Sequence of chain 1.A:
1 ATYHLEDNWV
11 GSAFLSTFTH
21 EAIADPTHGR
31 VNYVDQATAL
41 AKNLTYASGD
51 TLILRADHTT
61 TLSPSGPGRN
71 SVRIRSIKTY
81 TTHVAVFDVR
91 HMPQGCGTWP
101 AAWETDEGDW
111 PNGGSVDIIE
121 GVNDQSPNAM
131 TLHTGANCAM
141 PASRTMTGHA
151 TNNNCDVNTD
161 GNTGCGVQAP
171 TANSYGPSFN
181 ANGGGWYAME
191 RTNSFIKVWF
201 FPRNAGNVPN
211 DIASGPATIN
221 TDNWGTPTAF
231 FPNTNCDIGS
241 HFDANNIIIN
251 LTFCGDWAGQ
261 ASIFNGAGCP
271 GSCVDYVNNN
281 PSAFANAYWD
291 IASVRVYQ

The small molecule below binds the protein below.
Small molecule (SMILES): CC(=O)N[C@H]1[C@H](O[C@H]2[C@H](O)[C@@H](NC(C)=O)CO[C@@H]2CO)O[C@H](CO)[C@@H](O[C@@H]2O[C@H](CO[C@H]3O[C@H](CO[C@H]4O[C@H](CO)[C@@H](O)[C@H](O)[C@@H]4O[C@H]4O[C@H](CO)[C@@H](O)[C@H](O)[C@@H]4O)[C@@H](O)[C@H](O[C@H]4O[C@H](CO)[C@@H](O)[C@H](O)[C@@H]4O)[C@@H]3O)[C@@H](O)[C@H](O)[C@@H]2O)[C@@H]1O

Binding-site contacts:
Ligand atom C3 contacts residue TYR46 of chain 1.A at 4.4 Å (hydrophobic).
Ligand atom C8 contacts residue THR51 of chain 1.A at 3.9 Å.
Ligand atom C1 contacts residue ASN43 of chain 1.A at 1.4 Å.
Ligand atom C3 contacts residue SER48 of chain 1.A at 4.1 Å.
Ligand atom C7 contacts residue TYR46 of chain 1.A at 4.1 Å (hydrophobic).
Ligand atom C7 contacts residue ASN43 of chain 1.A at 3.5 Å.
Ligand atom O4 contacts residue TYR46 of chain 1.A at 4.3 Å.
Ligand atom O4 contacts residue ASP50 of chain 1.A at 3.8 Å.
Ligand atom C8 contacts residue TYR46 of chain 1.A at 4.3 Å (hydrophobic).
Ligand atom O5 contacts residue ASN43 of chain 1.A at 2.3 Å (h-bond).
Ligand atom C6 contacts residue ARG90 of chain 1.A at 3.8 Å.
Ligand atom C8 contacts residue ASN43 of chain 1.A at 3.5 Å.
Ligand atom C3 contacts residue ASN43 of chain 1.A at 3.8 Å.
Ligand atom C6 contacts residue ILE53 of chain 1.A at 4.1 Å (hydrophobic).
Ligand atom C5 contacts residue ASN43 of chain 1.A at 3.6 Å.
Ligand atom O2 contacts residue TYR46 of chain 1.A at 3.9 Å.
Ligand atom C1 contacts residue TYR46 of chain 1.A at 3.9 Å (hydrophobic).
Ligand atom C4 contacts residue ASP50 of chain 1.A at 4.3 Å.
Ligand atom O6 contacts residue ARG90 of chain 1.A at 3.8 Å.
Ligand atom O3 contacts residue THR51 of chain 1.A at 3.0 Å (h-bond).
Ligand atom O7 contacts residue TYR46 of chain 1.A at 3.5 Å.
Ligand atom O3 contacts residue GLY49 of chain 1.A at 3.4 Å.
Ligand atom C5 contacts residue TYR46 of chain 1.A at 3.7 Å (hydrophobic).
Ligand atom O2 contacts residue SER48 of chain 1.A at 4.0 Å.
Ligand atom O5 contacts residue TYR46 of chain 1.A at 4.1 Å.
Ligand atom C4 contacts residue GLY49 of chain 1.A at 3.9 Å.
Ligand atom C3 contacts residue THR51 of chain 1.A at 3.7 Å.
Ligand atom C3 contacts residue ASP50 of chain 1.A at 3.4 Å.
Ligand atom C2 contacts residue ASN43 of chain 1.A at 2.4 Å.
Ligand atom O4 contacts residue ARG90 of chain 1.A at 3.8 Å.
Ligand atom O4 contacts residue GLY49 of chain 1.A at 3.5 Å.
Ligand atom C6 contacts residue TYR46 of chain 1.A at 3.9 Å (hydrophobic).
Ligand atom C4 contacts residue ASN43 of chain 1.A at 4.2 Å.
Ligand atom C3 contacts residue GLY49 of chain 1.A at 4.3 Å.
Ligand atom C2 contacts residue THR51 of chain 1.A at 3.8 Å.
Ligand atom N2 contacts residue ASN43 of chain 1.A at 2.9 Å (h-bond).
Ligand atom O3 contacts residue SER48 of chain 1.A at 2.9 Å (h-bond).
Ligand atom O6 contacts residue ARG55 of chain 1.A at 4.0 Å.
Ligand atom O3 contacts residue ASP50 of chain 1.A at 2.9 Å (salt-bridge).
Ligand atom O2 contacts residue THR51 of chain 1.A at 4.4 Å.